Sequence of chain 1.A:
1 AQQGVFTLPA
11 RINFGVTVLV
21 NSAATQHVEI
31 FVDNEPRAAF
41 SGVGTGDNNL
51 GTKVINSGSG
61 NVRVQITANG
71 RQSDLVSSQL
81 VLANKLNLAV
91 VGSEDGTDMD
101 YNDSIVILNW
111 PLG

Binding-site contacts:
Ligand atom O2 contacts residue GLY113 of chain 1.B at 2.6 Å (h-bond).
Ligand atom C3 contacts residue ASP103 of chain 1.A at 3.7 Å.
Ligand atom O2 contacts residue ASN21 of chain 1.A at 3.0 Å (h-bond).
Ligand atom O4 contacts residue ASP103 of chain 1.A at 3.3 Å (salt-bridge).
Ligand atom C3 contacts residue CA1 of chain 1.C at 3.4 Å.
Ligand atom C6 contacts residue SER22 of chain 1.A at 3.2 Å.
Ligand atom O3 contacts residue ASP103 of chain 1.A at 3.0 Å (salt-bridge).
Ligand atom C5 contacts residue ALA23 of chain 1.A at 4.1 Å (hydrophobic).
Ligand atom C4 contacts residue CA1 of chain 1.C at 3.4 Å.
Ligand atom C4 contacts residue ASP103 of chain 1.A at 3.3 Å.
Ligand atom O2 contacts residue ASP103 of chain 1.A at 3.8 Å.
Ligand atom C5 contacts residue SER22 of chain 1.A at 3.7 Å.
Ligand atom O3 contacts residue CA1 of chain 1.C at 2.5 Å.
Ligand atom O2 contacts residue CA1 of chain 1.D at 2.5 Å.
Ligand atom C2 contacts residue ASP98 of chain 1.A at 3.9 Å.
Ligand atom C4 contacts residue SER22 of chain 1.A at 3.7 Å.
Ligand atom O3 contacts residue CA1 of chain 1.D at 2.5 Å.
Ligand atom O4 contacts residue ASP95 of chain 1.A at 2.6 Å (salt-bridge).
Ligand atom O3 contacts residue ASP98 of chain 1.A at 2.5 Å (salt-bridge).
Ligand atom C6 contacts residue ALA23 of chain 1.A at 4.0 Å (hydrophobic).
Ligand atom O6 contacts residue ALA24 of chain 1.A at 4.0 Å.
Ligand atom C7 contacts residue ALA23 of chain 1.A at 3.9 Å (hydrophobic).
Ligand atom C1 contacts residue ALA23 of chain 1.A at 3.8 Å (hydrophobic).
Ligand atom O4 contacts residue CA1 of chain 1.C at 2.5 Å.
Ligand atom O4 contacts residue ASP98 of chain 1.A at 3.6 Å.
Ligand atom C2 contacts residue CA1 of chain 1.D at 3.4 Å.
Ligand atom C6 contacts residue ASP95 of chain 1.A at 3.3 Å.
Ligand atom C6 contacts residue ALA24 of chain 1.A at 3.9 Å (hydrophobic).
Ligand atom C3 contacts residue ASP98 of chain 1.A at 3.1 Å.
Ligand atom C3 contacts residue CA1 of chain 1.D at 3.4 Å.
Ligand atom O6 contacts residue ALA23 of chain 1.A at 3.9 Å.
Ligand atom C5 contacts residue ASP95 of chain 1.A at 3.9 Å.
Ligand atom O5 contacts residue SER22 of chain 1.A at 3.6 Å.
Ligand atom O4 contacts residue GLU94 of chain 1.A at 3.4 Å (salt-bridge).
Ligand atom C4 contacts residue ASP95 of chain 1.A at 3.4 Å.
Ligand atom O3 contacts residue ASP100 of chain 1.A at 2.9 Å (salt-bridge).
Ligand atom C4 contacts residue CA1 of chain 1.D at 3.9 Å.
Ligand atom O2 contacts residue SER22 of chain 1.A at 3.4 Å.
Ligand atom C2 contacts residue GLY113 of chain 1.B at 3.3 Å.
Ligand atom O5 contacts residue ALA23 of chain 1.A at 3.0 Å (h-bond).

Sequence of chain 1.B:
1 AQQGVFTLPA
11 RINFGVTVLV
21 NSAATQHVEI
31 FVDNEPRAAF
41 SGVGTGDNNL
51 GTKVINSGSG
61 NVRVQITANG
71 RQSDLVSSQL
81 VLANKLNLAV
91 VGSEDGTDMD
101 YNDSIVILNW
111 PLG

A protein and the small-molecule ligand that binds it are described below.
Small molecule (SMILES): CO[C@H]1O[C@H](CO)[C@@H](O)[C@H](O)[C@@H]1O